The protein below binds the small molecule below.
Small molecule (SMILES): CCCCCCC[C@@H](O)OC[C@H](COP(=O)(O)OC1[C@H](O)[C@H](OP(=O)(O)O)C(O)[C@H](OP(=O)(O)O)[C@H]1O)O[C@H](O)CCCCCCC

Sequence of chain 1.C:
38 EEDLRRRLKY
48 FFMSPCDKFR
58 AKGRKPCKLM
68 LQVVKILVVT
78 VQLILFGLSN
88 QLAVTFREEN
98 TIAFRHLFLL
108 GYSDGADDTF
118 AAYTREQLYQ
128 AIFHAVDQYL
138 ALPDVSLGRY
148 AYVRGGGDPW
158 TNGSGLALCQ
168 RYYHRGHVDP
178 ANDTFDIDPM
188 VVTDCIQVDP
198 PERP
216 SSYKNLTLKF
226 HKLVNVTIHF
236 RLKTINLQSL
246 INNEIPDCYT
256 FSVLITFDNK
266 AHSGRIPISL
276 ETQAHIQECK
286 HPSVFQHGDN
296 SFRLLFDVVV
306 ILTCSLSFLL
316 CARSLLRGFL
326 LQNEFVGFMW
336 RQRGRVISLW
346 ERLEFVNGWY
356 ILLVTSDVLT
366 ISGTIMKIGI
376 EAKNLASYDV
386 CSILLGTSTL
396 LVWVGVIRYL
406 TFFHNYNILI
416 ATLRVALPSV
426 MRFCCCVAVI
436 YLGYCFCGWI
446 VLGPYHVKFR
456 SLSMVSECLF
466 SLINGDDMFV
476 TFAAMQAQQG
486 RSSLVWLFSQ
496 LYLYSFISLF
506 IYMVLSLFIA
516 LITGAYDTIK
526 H

Binding-site contacts:
Ligand atom C16 contacts residue LEU325 of chain 1.C at 3.7 Å (hydrophobic).
Ligand atom C16 contacts residue ARG322 of chain 1.C at 3.5 Å.
Ligand atom O6 contacts residue ARG322 of chain 1.C at 4.2 Å.
Ligand atom O15 contacts residue LYS65 of chain 1.C at 3.3 Å.
Ligand atom C12 contacts residue ARG61 of chain 1.C at 3.5 Å.
Ligand atom O8 contacts residue ARG322 of chain 1.C at 3.8 Å.
Ligand atom O19 contacts residue ARG318 of chain 1.C at 4.3 Å.
Ligand atom O3 contacts residue ARG322 of chain 1.C at 3.4 Å (salt-bridge).
Ligand atom O11 contacts residue TYR355 of chain 1.C at 2.3 Å (h-bond).
Ligand atom C11 contacts residue ARG322 of chain 1.C at 3.7 Å.
Ligand atom C5 contacts residue LYS55 of chain 1.C at 3.4 Å.
Ligand atom P3 contacts residue ARG318 of chain 1.C at 3.7 Å.
Ligand atom P1 contacts residue ARG322 of chain 1.C at 3.4 Å.
Ligand atom O7 contacts residue LYS59 of chain 1.C at 4.3 Å.
Ligand atom P2 contacts residue TYR355 of chain 1.C at 3.2 Å.
Ligand atom P1 contacts residue LYS55 of chain 1.C at 3.3 Å.
Ligand atom O4 contacts residue LYS65 of chain 1.C at 4.4 Å.
Ligand atom O5 contacts residue LYS65 of chain 1.C at 3.9 Å.
Ligand atom O13 contacts residue ARG318 of chain 1.C at 4.4 Å.
Ligand atom O19 contacts residue ARG61 of chain 1.C at 3.8 Å.
Ligand atom O7 contacts residue LYS55 of chain 1.C at 2.3 Å.
Ligand atom O16 contacts residue ARG61 of chain 1.C at 4.2 Å.
Ligand atom O1 contacts residue LYS55 of chain 1.C at 4.4 Å.
Ligand atom O9 contacts residue ARG322 of chain 1.C at 2.7 Å (salt-bridge).
Ligand atom O10 contacts residue SER319 of chain 1.C at 3.5 Å.
Ligand atom O14 contacts residue ARG318 of chain 1.C at 2.4 Å (salt-bridge).
Ligand atom O14 contacts residue LYS65 of chain 1.C at 3.3 Å.
Ligand atom O4 contacts residue ARG318 of chain 1.C at 3.8 Å.
Ligand atom C6 contacts residue LYS55 of chain 1.C at 3.5 Å.
Ligand atom C15 contacts residue ARG322 of chain 1.C at 3.8 Å.
Ligand atom P3 contacts residue LYS65 of chain 1.C at 4.0 Å.
Ligand atom O3 contacts residue LYS55 of chain 1.C at 3.1 Å (salt-bridge).
Ligand atom C18 contacts residue LEU325 of chain 1.C at 4.0 Å (hydrophobic).
Ligand atom O10 contacts residue TYR355 of chain 1.C at 4.0 Å.
Ligand atom O9 contacts residue LYS55 of chain 1.C at 4.0 Å.
Ligand atom O15 contacts residue ARG61 of chain 1.C at 4.3 Å.
Ligand atom O12 contacts residue TYR355 of chain 1.C at 3.0 Å (h-bond).
Ligand atom C9 contacts residue ARG61 of chain 1.C at 4.0 Å.
Ligand atom C15 contacts residue LEU325 of chain 1.C at 3.7 Å (hydrophobic).
Ligand atom O12 contacts residue SER319 of chain 1.C at 4.4 Å.